Sequence of chain 1.G:
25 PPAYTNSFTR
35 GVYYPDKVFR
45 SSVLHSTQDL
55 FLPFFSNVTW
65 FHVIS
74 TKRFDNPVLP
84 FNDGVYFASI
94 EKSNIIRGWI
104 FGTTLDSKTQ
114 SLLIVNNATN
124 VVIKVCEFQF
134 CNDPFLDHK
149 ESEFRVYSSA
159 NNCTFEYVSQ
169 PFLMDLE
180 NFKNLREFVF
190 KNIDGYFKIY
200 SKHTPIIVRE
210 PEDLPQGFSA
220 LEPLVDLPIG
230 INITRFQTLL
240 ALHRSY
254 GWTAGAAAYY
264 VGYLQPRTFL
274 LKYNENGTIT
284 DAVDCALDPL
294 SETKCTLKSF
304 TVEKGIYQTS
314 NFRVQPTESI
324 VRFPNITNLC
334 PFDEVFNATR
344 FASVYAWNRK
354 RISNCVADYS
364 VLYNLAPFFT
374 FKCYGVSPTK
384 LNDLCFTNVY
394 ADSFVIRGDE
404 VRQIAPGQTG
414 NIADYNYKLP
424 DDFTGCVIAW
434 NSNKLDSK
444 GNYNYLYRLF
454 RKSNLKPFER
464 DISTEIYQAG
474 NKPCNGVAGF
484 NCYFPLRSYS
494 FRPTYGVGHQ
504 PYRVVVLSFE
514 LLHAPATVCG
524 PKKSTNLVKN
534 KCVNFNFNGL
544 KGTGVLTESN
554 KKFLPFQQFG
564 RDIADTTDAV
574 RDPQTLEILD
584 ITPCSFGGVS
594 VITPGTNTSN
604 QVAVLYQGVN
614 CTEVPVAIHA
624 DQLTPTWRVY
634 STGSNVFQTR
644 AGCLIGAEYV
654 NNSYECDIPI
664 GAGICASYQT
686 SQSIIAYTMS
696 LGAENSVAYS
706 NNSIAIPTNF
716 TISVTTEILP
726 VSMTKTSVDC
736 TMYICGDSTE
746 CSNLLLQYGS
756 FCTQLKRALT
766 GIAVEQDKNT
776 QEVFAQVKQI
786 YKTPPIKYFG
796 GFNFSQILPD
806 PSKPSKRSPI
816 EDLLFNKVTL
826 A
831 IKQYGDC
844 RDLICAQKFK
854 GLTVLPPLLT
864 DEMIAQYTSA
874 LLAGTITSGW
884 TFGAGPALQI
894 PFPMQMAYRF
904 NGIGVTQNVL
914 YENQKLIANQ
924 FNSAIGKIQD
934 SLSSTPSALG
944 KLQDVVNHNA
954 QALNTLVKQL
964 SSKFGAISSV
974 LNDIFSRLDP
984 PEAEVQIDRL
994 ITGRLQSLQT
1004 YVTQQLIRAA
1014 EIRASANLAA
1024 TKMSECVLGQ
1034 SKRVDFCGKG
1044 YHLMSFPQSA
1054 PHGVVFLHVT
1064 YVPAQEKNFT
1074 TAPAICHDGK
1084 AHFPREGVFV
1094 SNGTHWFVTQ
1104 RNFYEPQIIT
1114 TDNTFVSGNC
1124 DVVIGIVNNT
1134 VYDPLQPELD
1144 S

This protein binds this small molecule.
Small molecule (SMILES): CC(=O)N[C@H]1[C@H](O[C@H]2[C@H](O)[C@@H](NC(C)=O)CO[C@@H]2CO)O[C@H](CO)[C@@H](O)[C@@H]1O

Binding-site contacts:
Ligand atom C5 contacts residue PHE1100 of chain 1.G at 3.6 Å (hydrophobic).
Ligand atom C3 contacts residue THR1097 of chain 1.G at 3.5 Å.
Ligand atom O5 contacts residue HIS1098 of chain 1.G at 4.4 Å.
Ligand atom C8 contacts residue THR1097 of chain 1.G at 3.8 Å.
Ligand atom C3 contacts residue ASN1095 of chain 1.G at 3.8 Å.
Ligand atom C1 contacts residue PHE1100 of chain 1.G at 4.3 Å (hydrophobic).
Ligand atom N2 contacts residue HIS1098 of chain 1.G at 4.0 Å.
Ligand atom O6 contacts residue HIS1098 of chain 1.G at 4.4 Å.
Ligand atom C4 contacts residue HIS1098 of chain 1.G at 3.7 Å.
Ligand atom O3 contacts residue HIS1098 of chain 1.G at 4.2 Å.
Ligand atom C2 contacts residue HIS1098 of chain 1.G at 4.2 Å.
Ligand atom O7 contacts residue HIS1098 of chain 1.G at 3.0 Å (h-bond).
Ligand atom O5 contacts residue ASN1095 of chain 1.G at 2.4 Å (h-bond).
Ligand atom O6 contacts residue PHE1100 of chain 1.G at 3.8 Å.
Ligand atom N2 contacts residue ASN1095 of chain 1.G at 2.9 Å (h-bond).
Ligand atom C3 contacts residue HIS1098 of chain 1.G at 3.5 Å.
Ligand atom O4 contacts residue HIS1098 of chain 1.G at 3.1 Å.
Ligand atom O3 contacts residue THR1097 of chain 1.G at 4.3 Å.
Ligand atom C1 contacts residue THR1097 of chain 1.G at 3.3 Å.
Ligand atom C2 contacts residue ASN1095 of chain 1.G at 2.5 Å.
Ligand atom C1 contacts residue HIS1098 of chain 1.G at 4.2 Å.
Ligand atom C8 contacts residue HIS1098 of chain 1.G at 3.9 Å.
Ligand atom O5 contacts residue PHE1100 of chain 1.G at 3.9 Å.
Ligand atom C7 contacts residue THR1097 of chain 1.G at 3.8 Å.
Ligand atom C7 contacts residue ASN1095 of chain 1.G at 3.2 Å.
Ligand atom N2 contacts residue THR1097 of chain 1.G at 2.8 Å (h-bond).
Ligand atom C5 contacts residue ASN1095 of chain 1.G at 3.7 Å.
Ligand atom O7 contacts residue ASN1095 of chain 1.G at 3.2 Å (h-bond).
Ligand atom C7 contacts residue HIS1098 of chain 1.G at 3.4 Å.
Ligand atom C6 contacts residue PHE1100 of chain 1.G at 3.6 Å (hydrophobic).
Ligand atom C5 contacts residue HIS1098 of chain 1.G at 3.6 Å.
Ligand atom C8 contacts residue ASN1095 of chain 1.G at 3.4 Å.
Ligand atom C1 contacts residue ASN1095 of chain 1.G at 1.4 Å.
Ligand atom O5 contacts residue THR1097 of chain 1.G at 4.4 Å.
Ligand atom C2 contacts residue THR1097 of chain 1.G at 3.3 Å.
Ligand atom C4 contacts residue ASN1095 of chain 1.G at 4.3 Å.